Sequence of chain 1.B:
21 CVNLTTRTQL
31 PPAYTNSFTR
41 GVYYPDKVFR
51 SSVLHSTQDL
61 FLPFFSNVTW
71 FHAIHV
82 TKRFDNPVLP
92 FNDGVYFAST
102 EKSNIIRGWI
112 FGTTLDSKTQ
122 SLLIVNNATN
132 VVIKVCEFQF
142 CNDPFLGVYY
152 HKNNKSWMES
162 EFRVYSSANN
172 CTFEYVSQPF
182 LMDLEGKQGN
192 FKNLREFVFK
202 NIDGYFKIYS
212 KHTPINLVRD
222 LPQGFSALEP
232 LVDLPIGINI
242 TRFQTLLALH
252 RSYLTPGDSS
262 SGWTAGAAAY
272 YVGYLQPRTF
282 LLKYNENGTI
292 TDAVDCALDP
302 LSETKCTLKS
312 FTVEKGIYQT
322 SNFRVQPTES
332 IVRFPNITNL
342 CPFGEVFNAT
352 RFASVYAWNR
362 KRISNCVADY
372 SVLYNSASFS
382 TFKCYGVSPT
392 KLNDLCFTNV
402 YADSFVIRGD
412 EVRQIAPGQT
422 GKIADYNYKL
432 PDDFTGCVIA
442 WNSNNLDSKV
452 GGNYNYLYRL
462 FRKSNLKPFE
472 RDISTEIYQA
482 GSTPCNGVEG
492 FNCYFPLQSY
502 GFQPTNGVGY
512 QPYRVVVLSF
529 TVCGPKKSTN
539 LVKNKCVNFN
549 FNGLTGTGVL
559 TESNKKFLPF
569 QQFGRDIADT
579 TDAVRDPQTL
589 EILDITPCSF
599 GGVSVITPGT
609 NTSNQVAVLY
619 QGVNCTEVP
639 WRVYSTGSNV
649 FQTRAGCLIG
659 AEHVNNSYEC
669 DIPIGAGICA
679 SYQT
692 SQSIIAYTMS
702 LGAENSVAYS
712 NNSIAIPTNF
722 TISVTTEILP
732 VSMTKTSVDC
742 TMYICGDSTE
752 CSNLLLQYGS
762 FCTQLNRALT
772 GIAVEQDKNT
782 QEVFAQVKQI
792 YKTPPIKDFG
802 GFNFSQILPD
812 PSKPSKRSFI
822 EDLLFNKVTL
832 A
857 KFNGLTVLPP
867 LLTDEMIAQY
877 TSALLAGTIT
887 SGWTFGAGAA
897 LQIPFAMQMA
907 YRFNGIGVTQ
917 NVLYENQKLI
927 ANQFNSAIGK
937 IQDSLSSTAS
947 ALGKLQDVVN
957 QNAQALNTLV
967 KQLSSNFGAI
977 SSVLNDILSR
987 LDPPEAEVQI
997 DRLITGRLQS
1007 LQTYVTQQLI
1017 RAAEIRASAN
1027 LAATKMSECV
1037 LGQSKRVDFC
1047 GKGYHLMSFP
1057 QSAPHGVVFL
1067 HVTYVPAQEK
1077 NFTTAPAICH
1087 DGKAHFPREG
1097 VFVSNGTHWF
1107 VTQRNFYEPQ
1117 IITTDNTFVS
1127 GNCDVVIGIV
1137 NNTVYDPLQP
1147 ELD

Binding-site contacts:
Ligand atom C3 contacts residue ASN622 of chain 1.B at 3.9 Å.
Ligand atom C5 contacts residue ASN622 of chain 1.B at 3.6 Å.
Ligand atom C1 contacts residue ASN622 of chain 1.B at 1.4 Å.
Ligand atom C8 contacts residue THR624 of chain 1.B at 4.5 Å.
Ligand atom O7 contacts residue THR624 of chain 1.B at 2.7 Å (h-bond).
Ligand atom O7 contacts residue ASN622 of chain 1.B at 2.3 Å (h-bond).
Ligand atom O6 contacts residue ASN622 of chain 1.B at 4.4 Å.
Ligand atom C2 contacts residue ASN622 of chain 1.B at 2.6 Å.
Ligand atom C6 contacts residue ASN622 of chain 1.B at 4.4 Å.
Ligand atom O5 contacts residue ASN622 of chain 1.B at 2.4 Å (h-bond).
Ligand atom C7 contacts residue THR624 of chain 1.B at 3.7 Å.
Ligand atom C4 contacts residue ASN622 of chain 1.B at 4.3 Å.
Ligand atom C8 contacts residue ASN622 of chain 1.B at 4.0 Å.
Ligand atom N2 contacts residue ASN622 of chain 1.B at 2.9 Å (h-bond).
Ligand atom C7 contacts residue ASN622 of chain 1.B at 2.8 Å.

This protein binds this small molecule.
Small molecule (SMILES): CC(=O)N[C@@H]1[C@@H](O)[C@H](O)[C@@H](CO)O[C@H]1O